Binding-site contacts:
Ligand atom O contacts residue PRO536 of chain 7.HA at 3.8 Å.
Ligand atom ND2 contacts residue TYR533 of chain 7.HA at 3.7 Å.
Ligand atom CD2 contacts residue ALA484 of chain 7.HA at 3.6 Å (hydrophobic).
Ligand atom OD1 contacts residue TYR533 of chain 7.HA at 3.4 Å.
Ligand atom CD1 contacts residue THR488 of chain 7.HA at 4.2 Å.
Ligand atom O contacts residue HIS409 of chain 7.HA at 3.6 Å.
Ligand atom CG contacts residue PRO536 of chain 7.HA at 4.5 Å (hydrophobic).
Ligand atom CA contacts residue ILE535 of chain 7.HA at 3.8 Å (hydrophobic).
Ligand atom CB contacts residue LEU534 of chain 7.HA at 4.3 Å (hydrophobic).
Ligand atom N contacts residue ILE535 of chain 7.HA at 3.7 Å.
Ligand atom CB contacts residue ILE535 of chain 7.HA at 4.2 Å (hydrophobic).
Ligand atom CG contacts residue TYR537 of chain 7.HA at 3.2 Å (hydrophobic).
Ligand atom CG contacts residue TYR533 of chain 7.HA at 3.3 Å (hydrophobic).
Ligand atom CD1 contacts residue ILE535 of chain 7.HA at 4.0 Å (hydrophobic).
Ligand atom O contacts residue LEU534 of chain 7.HA at 4.3 Å.
Ligand atom CD1 contacts residue PHE402 of chain 7.HA at 4.0 Å (hydrophobic).
Ligand atom CD contacts residue TYR537 of chain 7.HA at 4.5 Å (hydrophobic).
Ligand atom CA contacts residue TYR537 of chain 7.HA at 4.5 Å (hydrophobic).
Ligand atom CE1 contacts residue LEU413 of chain 7.HA at 4.2 Å (hydrophobic).
Ligand atom CD1 contacts residue GLN538 of chain 7.HA at 3.1 Å.
Ligand atom NE2 contacts residue PRO536 of chain 7.HA at 4.2 Å.
Ligand atom CD2 contacts residue MET485 of chain 7.HA at 4.0 Å (hydrophobic).
Ligand atom CD2 contacts residue THR488 of chain 7.HA at 4.2 Å.
Ligand atom CD1 contacts residue ILE535 of chain 7.HA at 4.0 Å (hydrophobic).
Ligand atom CB contacts residue GLU481 of chain 7.HA at 3.6 Å.
Ligand atom CG1 contacts residue THR488 of chain 7.HA at 4.2 Å.
Ligand atom CB contacts residue THR488 of chain 7.HA at 4.4 Å.
Ligand atom CB contacts residue TYR537 of chain 7.HA at 3.0 Å (hydrophobic).
Ligand atom C contacts residue HIS409 of chain 7.HA at 4.4 Å.
Ligand atom CD1 contacts residue LEU413 of chain 7.HA at 4.1 Å (hydrophobic).
Ligand atom N contacts residue PRO536 of chain 7.HA at 4.2 Å.
Ligand atom CB contacts residue TYR533 of chain 7.HA at 3.6 Å (hydrophobic).

A small-molecule ligand and the protein it binds are described below.
Small molecule (SMILES): CC[C@H](C)[C@H](NC(=O)[C@H](CO)NC(=O)[C@H](CC(=O)O)NC(=O)[C@@H](N)CCC(=O)O)C(=O)N[C@@H](CC(C)C)C(=O)N[C@@H](CCC(N)=O)C(=O)N1CCC[C@H]1C(=O)NCC(=O)N[C@@H](C)C(=O)N[C@@H](Cc1ccccc1)C(=O)N[C@@H](CO)C(=O)N[C@@H](C)C(=O)N[C@H](C=O)CC(N)=O

Sequence of chain 7.HA:
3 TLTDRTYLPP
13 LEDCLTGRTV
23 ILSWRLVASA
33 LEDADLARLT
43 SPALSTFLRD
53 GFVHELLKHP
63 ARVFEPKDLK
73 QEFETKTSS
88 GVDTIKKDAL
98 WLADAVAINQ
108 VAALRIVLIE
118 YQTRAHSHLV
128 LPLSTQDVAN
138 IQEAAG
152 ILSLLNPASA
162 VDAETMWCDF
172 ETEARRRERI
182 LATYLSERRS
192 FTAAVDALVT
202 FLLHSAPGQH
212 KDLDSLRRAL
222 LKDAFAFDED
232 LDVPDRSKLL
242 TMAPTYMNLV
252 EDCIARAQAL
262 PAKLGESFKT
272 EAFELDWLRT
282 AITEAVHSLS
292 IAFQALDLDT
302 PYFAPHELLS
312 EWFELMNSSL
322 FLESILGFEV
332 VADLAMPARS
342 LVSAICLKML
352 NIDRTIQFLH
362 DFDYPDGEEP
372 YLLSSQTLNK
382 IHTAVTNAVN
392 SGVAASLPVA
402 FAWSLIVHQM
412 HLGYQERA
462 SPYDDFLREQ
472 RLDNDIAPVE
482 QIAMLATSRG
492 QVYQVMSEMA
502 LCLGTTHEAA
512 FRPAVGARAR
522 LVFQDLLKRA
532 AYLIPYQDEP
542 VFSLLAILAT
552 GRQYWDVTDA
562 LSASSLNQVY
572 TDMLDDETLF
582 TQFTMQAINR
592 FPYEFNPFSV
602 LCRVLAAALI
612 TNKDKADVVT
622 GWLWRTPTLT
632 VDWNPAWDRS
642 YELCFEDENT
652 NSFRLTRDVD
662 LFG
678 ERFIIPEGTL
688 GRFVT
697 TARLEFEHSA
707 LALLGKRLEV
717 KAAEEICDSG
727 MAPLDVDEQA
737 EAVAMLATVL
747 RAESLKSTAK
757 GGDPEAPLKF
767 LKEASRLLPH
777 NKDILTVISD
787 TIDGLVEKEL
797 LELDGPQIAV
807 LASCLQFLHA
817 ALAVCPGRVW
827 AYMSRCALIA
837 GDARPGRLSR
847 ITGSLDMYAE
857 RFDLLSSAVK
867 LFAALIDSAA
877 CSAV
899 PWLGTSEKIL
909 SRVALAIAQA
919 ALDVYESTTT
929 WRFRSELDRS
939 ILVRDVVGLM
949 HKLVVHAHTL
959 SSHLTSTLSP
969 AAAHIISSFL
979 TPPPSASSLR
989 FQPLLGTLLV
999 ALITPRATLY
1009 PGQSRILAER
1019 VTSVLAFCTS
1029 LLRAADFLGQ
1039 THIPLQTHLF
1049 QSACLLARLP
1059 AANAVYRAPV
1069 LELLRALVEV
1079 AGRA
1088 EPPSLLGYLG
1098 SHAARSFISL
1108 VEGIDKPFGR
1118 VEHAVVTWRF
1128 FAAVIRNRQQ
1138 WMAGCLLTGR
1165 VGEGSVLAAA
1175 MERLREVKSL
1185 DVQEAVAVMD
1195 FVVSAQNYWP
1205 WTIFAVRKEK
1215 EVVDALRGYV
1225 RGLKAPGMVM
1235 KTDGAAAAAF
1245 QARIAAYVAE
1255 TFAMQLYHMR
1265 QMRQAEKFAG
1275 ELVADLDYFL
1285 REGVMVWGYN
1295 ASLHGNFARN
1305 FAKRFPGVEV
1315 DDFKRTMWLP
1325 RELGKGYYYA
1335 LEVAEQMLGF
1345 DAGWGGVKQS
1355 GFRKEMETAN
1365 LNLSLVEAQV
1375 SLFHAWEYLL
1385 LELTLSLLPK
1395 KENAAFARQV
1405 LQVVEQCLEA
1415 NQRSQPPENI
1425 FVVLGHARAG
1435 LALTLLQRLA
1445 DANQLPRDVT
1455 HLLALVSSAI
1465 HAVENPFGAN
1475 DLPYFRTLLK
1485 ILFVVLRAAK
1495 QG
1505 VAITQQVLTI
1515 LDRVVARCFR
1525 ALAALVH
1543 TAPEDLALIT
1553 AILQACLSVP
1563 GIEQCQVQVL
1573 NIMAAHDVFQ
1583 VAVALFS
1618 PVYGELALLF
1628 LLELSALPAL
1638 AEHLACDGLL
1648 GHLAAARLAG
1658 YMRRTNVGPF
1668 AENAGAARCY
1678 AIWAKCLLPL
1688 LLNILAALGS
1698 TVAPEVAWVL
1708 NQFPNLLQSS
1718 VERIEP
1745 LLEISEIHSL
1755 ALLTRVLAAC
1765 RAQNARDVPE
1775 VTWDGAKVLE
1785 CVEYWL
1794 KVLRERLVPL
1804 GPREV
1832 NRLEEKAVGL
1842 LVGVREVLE